Sequence of chain 1.A:
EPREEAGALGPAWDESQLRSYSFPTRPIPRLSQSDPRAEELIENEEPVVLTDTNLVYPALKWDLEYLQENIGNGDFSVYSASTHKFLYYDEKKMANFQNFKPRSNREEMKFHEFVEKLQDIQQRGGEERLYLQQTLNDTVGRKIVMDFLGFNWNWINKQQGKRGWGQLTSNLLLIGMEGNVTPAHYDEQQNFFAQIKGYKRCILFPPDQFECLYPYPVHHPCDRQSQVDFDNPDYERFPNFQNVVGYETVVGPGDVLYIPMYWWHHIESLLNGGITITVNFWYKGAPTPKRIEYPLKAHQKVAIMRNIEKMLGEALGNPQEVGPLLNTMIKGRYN

Binding-site contacts:
Ligand atom O03 contacts residue TRP296 of chain 1.A at 3.6 Å.
Ligand atom O05 contacts residue ILE281 of chain 1.A at 3.5 Å.
Ligand atom O02 contacts residue HIS279 of chain 1.A at 3.7 Å.
Ligand atom O01 contacts residue HIS279 of chain 1.A at 3.4 Å (h-bond).
Ligand atom O05 contacts residue LYS214 of chain 1.A at 2.9 Å (salt-bridge).
Ligand atom O04 contacts residue TYR145 of chain 1.A at 2.7 Å (h-bond).
Ligand atom C06 contacts residue ILE281 of chain 1.A at 3.8 Å (hydrophobic).
Ligand atom C05 contacts residue ZN1 of chain 1.C at 2.9 Å.
Ligand atom O01 contacts residue HIS199 of chain 1.A at 2.8 Å (h-bond).
Ligand atom C06 contacts residue LYS214 of chain 1.A at 3.8 Å.
Ligand atom O03 contacts residue ZN1 of chain 1.C at 4.1 Å.
Ligand atom C01 contacts residue HIS199 of chain 1.A at 4.0 Å.
Ligand atom O03 contacts residue ASN294 of chain 1.A at 2.4 Å (h-bond).
Ligand atom O03 contacts residue PHE207 of chain 1.A at 3.8 Å.
Ligand atom O01 contacts residue ZN1 of chain 1.C at 2.1 Å.
Ligand atom C06 contacts residue LEU188 of chain 1.A at 3.9 Å (hydrophobic).
Ligand atom C06 contacts residue TYR145 of chain 1.A at 3.5 Å (hydrophobic).
Ligand atom C05 contacts residue ASN205 of chain 1.A at 3.5 Å.
Ligand atom C05 contacts residue TRP296 of chain 1.A at 3.5 Å (hydrophobic).
Ligand atom O05 contacts residue LEU188 of chain 1.A at 3.5 Å.
Ligand atom C03 contacts residue ILE281 of chain 1.A at 3.7 Å (hydrophobic).
Ligand atom C01 contacts residue HIS279 of chain 1.A at 4.1 Å.
Ligand atom O02 contacts residue ASN205 of chain 1.A at 2.9 Å (h-bond).
Ligand atom O05 contacts residue TYR145 of chain 1.A at 3.6 Å.
Ligand atom C06 contacts residue THR196 of chain 1.A at 3.7 Å.
Ligand atom O04 contacts residue LYS214 of chain 1.A at 3.9 Å.
Ligand atom O02 contacts residue ASN294 of chain 1.A at 4.0 Å.
Ligand atom C02 contacts residue LEU188 of chain 1.A at 3.8 Å (hydrophobic).
Ligand atom C01 contacts residue ZN1 of chain 1.C at 2.8 Å.
Ligand atom O03 contacts residue ASN205 of chain 1.A at 3.2 Å (h-bond).
Ligand atom C05 contacts residue ASN294 of chain 1.A at 3.5 Å.
Ligand atom O02 contacts residue TRP296 of chain 1.A at 3.0 Å.
Ligand atom C04 contacts residue LEU188 of chain 1.A at 4.0 Å (hydrophobic).
Ligand atom O05 contacts residue PHE207 of chain 1.A at 3.2 Å.
Ligand atom O02 contacts residue ZN1 of chain 1.C at 2.2 Å.
Ligand atom O02 contacts residue ASP201 of chain 1.A at 3.1 Å (salt-bridge).
Ligand atom O04 contacts residue THR196 of chain 1.A at 2.8 Å (h-bond).
Ligand atom O04 contacts residue ILE281 of chain 1.A at 4.0 Å.
Ligand atom C03 contacts residue THR196 of chain 1.A at 4.0 Å.
Ligand atom O01 contacts residue ASP201 of chain 1.A at 4.0 Å.

This protein binds this small molecule.
Small molecule (SMILES): C[C@@H](CC(=O)O)C(=O)C(=O)O